This protein binds this small molecule.
Small molecule (SMILES): Nc1ncnc2c1ncn2[C@@H]1O[C@H](COP(=O)(O)OP(=O)(O)OP(O)(O)=S)[C@@H](O)[C@H]1O

Binding-site contacts:
Ligand atom C5 contacts residue MET186 of chain 1.H at 3.7 Å (hydrophobic).
Ligand atom O1B contacts residue ALA182 of chain 1.H at 2.8 Å (h-bond).
Ligand atom O3G contacts residue PRO180 of chain 1.H at 3.2 Å.
Ligand atom O2B contacts residue THR185 of chain 1.H at 3.3 Å (h-bond).
Ligand atom N3 contacts residue PHE355 of chain 1.H at 3.2 Å.
Ligand atom C6 contacts residue MET186 of chain 1.H at 3.5 Å (hydrophobic).
Ligand atom N6 contacts residue THR158 of chain 1.H at 3.9 Å.
Ligand atom C2 contacts residue PHE355 of chain 1.H at 3.5 Å (hydrophobic).
Ligand atom N7 contacts residue GLY183 of chain 1.H at 3.8 Å.
Ligand atom O3G contacts residue LYS181 of chain 1.H at 2.7 Å (salt-bridge).
Ligand atom PG contacts residue ARG212 of chain 1.H at 3.9 Å.
Ligand atom C1' contacts residue PHE355 of chain 1.H at 3.6 Å (hydrophobic).
Ligand atom O2G contacts residue LYS184 of chain 1.H at 3.8 Å.
Ligand atom C4 contacts residue PHE355 of chain 1.H at 3.6 Å (hydrophobic).
Ligand atom PG contacts residue LYS181 of chain 1.H at 3.6 Å.
Ligand atom O2A contacts residue MET186 of chain 1.H at 3.3 Å.
Ligand atom N1 contacts residue MET186 of chain 1.H at 3.9 Å.
Ligand atom O3A contacts residue GLY183 of chain 1.H at 3.1 Å.
Ligand atom O1B contacts residue LYS184 of chain 1.H at 3.2 Å (salt-bridge).
Ligand atom C8 contacts residue GLY183 of chain 1.H at 3.5 Å.
Ligand atom N7 contacts residue MET186 of chain 1.H at 3.2 Å.
Ligand atom O2G contacts residue MG1 of chain 1.O at 2.5 Å.
Ligand atom O2G contacts residue ARG212 of chain 1.H at 2.8 Å (salt-bridge).
Ligand atom O1B contacts residue GLY183 of chain 1.H at 2.7 Å (h-bond).
Ligand atom N9 contacts residue PHE355 of chain 1.H at 3.8 Å.
Ligand atom O1B contacts residue LYS181 of chain 1.H at 3.2 Å (salt-bridge).
Ligand atom PB contacts residue GLY183 of chain 1.H at 3.6 Å.
Ligand atom PB contacts residue LYS184 of chain 1.H at 3.4 Å.
Ligand atom O3G contacts residue LYS184 of chain 1.H at 3.3 Å (salt-bridge).
Ligand atom O2B contacts residue MG1 of chain 1.O at 2.8 Å.
Ligand atom O3B contacts residue LYS181 of chain 1.H at 3.6 Å.
Ligand atom O1A contacts residue GLU215 of chain 1.H at 3.9 Å.
Ligand atom N1 contacts residue PHE355 of chain 1.H at 3.8 Å.
Ligand atom O2G contacts residue BCM1 of chain 1.Q at 3.6 Å (h-bond).
Ligand atom S1G contacts residue LYS181 of chain 1.H at 3.8 Å.
Ligand atom C8 contacts residue MET186 of chain 1.H at 3.6 Å (hydrophobic).
Ligand atom N6 contacts residue MET186 of chain 1.H at 3.8 Å.
Ligand atom O3G contacts residue BCM1 of chain 1.Q at 3.7 Å.
Ligand atom O2B contacts residue LYS184 of chain 1.H at 3.1 Å (salt-bridge).
Ligand atom O3A contacts residue LYS184 of chain 1.H at 3.4 Å (salt-bridge).

Sequence of chain 1.H:
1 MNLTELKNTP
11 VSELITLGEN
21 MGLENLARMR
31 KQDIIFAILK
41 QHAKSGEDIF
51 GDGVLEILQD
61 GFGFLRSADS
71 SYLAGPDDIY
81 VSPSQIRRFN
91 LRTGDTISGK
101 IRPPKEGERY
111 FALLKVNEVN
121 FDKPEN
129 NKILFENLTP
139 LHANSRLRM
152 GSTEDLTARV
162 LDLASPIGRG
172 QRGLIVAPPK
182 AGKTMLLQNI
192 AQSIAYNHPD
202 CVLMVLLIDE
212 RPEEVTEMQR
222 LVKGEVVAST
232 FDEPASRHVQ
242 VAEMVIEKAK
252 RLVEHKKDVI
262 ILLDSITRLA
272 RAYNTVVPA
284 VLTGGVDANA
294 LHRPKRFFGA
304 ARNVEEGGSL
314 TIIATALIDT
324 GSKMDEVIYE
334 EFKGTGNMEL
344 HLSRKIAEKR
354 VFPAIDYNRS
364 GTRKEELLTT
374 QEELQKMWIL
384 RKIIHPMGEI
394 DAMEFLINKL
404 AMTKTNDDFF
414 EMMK